A small-molecule ligand and the protein it binds are described below.
Small molecule (SMILES): O=C(O)/C=C/c1ccc(O)c(O)c1

Binding-site contacts:
Ligand atom C1' contacts residue ARG108 of chain 1.B at 3.0 Å.
Ligand atom C1' contacts residue LYS105 of chain 1.B at 3.7 Å.
Ligand atom C1 contacts residue LYS105 of chain 1.B at 4.1 Å.
Ligand atom C3 contacts residue LYS19 of chain 1.B at 3.6 Å.
Ligand atom O3' contacts residue LYS19 of chain 1.B at 4.2 Å.
Ligand atom C1' contacts residue LYS19 of chain 1.B at 3.6 Å.
Ligand atom C2' contacts residue ARG108 of chain 1.B at 3.8 Å.
Ligand atom C3' contacts residue ARG108 of chain 1.B at 4.2 Å.
Ligand atom O4' contacts residue LYS15 of chain 1.B at 3.3 Å (salt-bridge).
Ligand atom C3' contacts residue LYS19 of chain 1.B at 4.0 Å.
Ligand atom C4' contacts residue ARG108 of chain 1.B at 3.6 Å.
Ligand atom C1 contacts residue ARG108 of chain 1.B at 3.8 Å.
Ligand atom O4' contacts residue LYS105 of chain 1.B at 4.4 Å.
Ligand atom C2 contacts residue LYS105 of chain 1.B at 3.8 Å.
Ligand atom C5' contacts residue ARG108 of chain 1.B at 3.0 Å.
Ligand atom C6' contacts residue LYS105 of chain 1.B at 2.4 Å.
Ligand atom C4' contacts residue LYS105 of chain 1.B at 3.7 Å.
Ligand atom C3 contacts residue ARG108 of chain 1.B at 3.2 Å.
Ligand atom O4' contacts residue ARG108 of chain 1.B at 4.1 Å.
Ligand atom C2 contacts residue ARG108 of chain 1.B at 3.7 Å.
Ligand atom C2' contacts residue LYS19 of chain 1.B at 3.0 Å.
Ligand atom C5' contacts residue LYS105 of chain 1.B at 2.4 Å.
Ligand atom C6' contacts residue ARG108 of chain 1.B at 2.9 Å.
Ligand atom O2 contacts residue LYS105 of chain 1.B at 4.4 Å.
Ligand atom C3 contacts residue LYS105 of chain 1.B at 4.3 Å.
Ligand atom O1 contacts residue ARG108 of chain 1.B at 3.1 Å (salt-bridge).
Ligand atom O1 contacts residue TYR109 of chain 1.B at 4.2 Å.

Sequence of chain 1.B:
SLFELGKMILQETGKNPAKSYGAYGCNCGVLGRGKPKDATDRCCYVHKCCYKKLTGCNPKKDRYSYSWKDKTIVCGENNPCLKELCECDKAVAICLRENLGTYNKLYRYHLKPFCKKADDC